Sequence of chain 1.B:
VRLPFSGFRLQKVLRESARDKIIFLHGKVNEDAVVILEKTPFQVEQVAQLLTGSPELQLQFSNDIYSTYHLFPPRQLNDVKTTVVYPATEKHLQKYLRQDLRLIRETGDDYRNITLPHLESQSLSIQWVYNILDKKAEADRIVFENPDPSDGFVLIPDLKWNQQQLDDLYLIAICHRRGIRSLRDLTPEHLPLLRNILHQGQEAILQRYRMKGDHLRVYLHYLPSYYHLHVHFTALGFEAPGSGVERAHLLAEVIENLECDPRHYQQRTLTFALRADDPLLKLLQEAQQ

Binding-site contacts:
Ligand atom C32 contacts residue LEU170 of chain 1.A at 3.8 Å (hydrophobic).
Ligand atom N54 contacts residue TRP139 of chain 1.A at 3.6 Å.
Ligand atom N56 contacts residue GLU149 of chain 1.A at 3.1 Å (salt-bridge).
Ligand atom C34 contacts residue TRP139 of chain 1.A at 3.5 Å (hydrophobic).
Ligand atom N54 contacts residue LEU170 of chain 1.A at 3.8 Å.
Ligand atom C47 contacts residue LEU170 of chain 1.A at 3.8 Å (hydrophobic).
Ligand atom C20 contacts residue LYS106 of chain 1.A at 3.7 Å.
Ligand atom N48 contacts residue GLU149 of chain 1.A at 2.7 Å (salt-bridge).
Ligand atom C38 contacts residue LEU170 of chain 1.A at 3.7 Å (hydrophobic).
Ligand atom C45 contacts residue LEU170 of chain 1.A at 3.6 Å (hydrophobic).
Ligand atom N54 contacts residue ASP169 of chain 1.A at 3.1 Å (salt-bridge).
Ligand atom N46 contacts residue TRP139 of chain 1.A at 3.7 Å.
Ligand atom C47 contacts residue GLU149 of chain 1.A at 3.7 Å.
Ligand atom C6 contacts residue LYS106 of chain 1.A at 3.8 Å.
Ligand atom N46 contacts residue ASP169 of chain 1.A at 3.7 Å.
Ligand atom C37 contacts residue GLU149 of chain 1.A at 3.5 Å.
Ligand atom C36 contacts residue GLU149 of chain 1.A at 3.4 Å.
Ligand atom C38 contacts residue TRP139 of chain 1.A at 3.3 Å (hydrophobic).
Ligand atom C13 contacts residue SER236 of chain 1.A at 3.8 Å.
Ligand atom N56 contacts residue PRO168 of chain 1.A at 2.7 Å (h-bond).
Ligand atom C34 contacts residue TYR77 of chain 1.B at 3.4 Å (hydrophobic).
Ligand atom C35 contacts residue TYR77 of chain 1.B at 3.4 Å (hydrophobic).
Ligand atom O30 contacts residue TRP139 of chain 1.A at 3.5 Å.
Ligand atom C37 contacts residue TRP139 of chain 1.A at 3.3 Å (hydrophobic).
Ligand atom N48 contacts residue PHE72 of chain 1.B at 3.7 Å.
Ligand atom C5 contacts residue TYR107 of chain 1.A at 3.4 Å (hydrophobic).
Ligand atom C47 contacts residue PRO168 of chain 1.A at 3.7 Å (hydrophobic).
Ligand atom C32 contacts residue TRP139 of chain 1.A at 3.5 Å (hydrophobic).
Ligand atom N48 contacts residue TRP139 of chain 1.A at 3.8 Å.
Ligand atom C36 contacts residue TRP139 of chain 1.A at 3.5 Å (hydrophobic).
Ligand atom F58 contacts residue SER236 of chain 1.A at 3.0 Å.
Ligand atom C35 contacts residue TRP139 of chain 1.A at 3.6 Å (hydrophobic).
Ligand atom N46 contacts residue ILE183 of chain 1.A at 3.6 Å.
Ligand atom N46 contacts residue LEU170 of chain 1.A at 3.2 Å (h-bond).
Ligand atom N56 contacts residue ARG152 of chain 1.A at 3.8 Å.
Ligand atom C45 contacts residue TRP139 of chain 1.A at 3.4 Å (hydrophobic).
Ligand atom C28 contacts residue TYR77 of chain 1.B at 3.8 Å (hydrophobic).
Ligand atom C4 contacts residue TYR107 of chain 1.A at 3.5 Å (hydrophobic).
Ligand atom C21 contacts residue LYS106 of chain 1.A at 3.4 Å.
Ligand atom F58 contacts residue LYS106 of chain 1.A at 3.5 Å.

Sequence of chain 1.A:
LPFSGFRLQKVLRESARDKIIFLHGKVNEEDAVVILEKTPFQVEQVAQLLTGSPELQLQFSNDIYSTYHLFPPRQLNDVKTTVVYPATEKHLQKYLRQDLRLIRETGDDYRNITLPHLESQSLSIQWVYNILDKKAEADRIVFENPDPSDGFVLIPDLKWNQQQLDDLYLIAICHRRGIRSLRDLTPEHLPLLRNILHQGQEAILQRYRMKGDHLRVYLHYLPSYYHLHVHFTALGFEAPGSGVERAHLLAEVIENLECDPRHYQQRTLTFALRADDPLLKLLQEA

The protein below binds the small molecule below.
Small molecule (SMILES): Nc1nc(N)c2c(OCC3CCN(Cc4ccccc4F)CC3)cccc2n1